Sequence of chain 1.B:
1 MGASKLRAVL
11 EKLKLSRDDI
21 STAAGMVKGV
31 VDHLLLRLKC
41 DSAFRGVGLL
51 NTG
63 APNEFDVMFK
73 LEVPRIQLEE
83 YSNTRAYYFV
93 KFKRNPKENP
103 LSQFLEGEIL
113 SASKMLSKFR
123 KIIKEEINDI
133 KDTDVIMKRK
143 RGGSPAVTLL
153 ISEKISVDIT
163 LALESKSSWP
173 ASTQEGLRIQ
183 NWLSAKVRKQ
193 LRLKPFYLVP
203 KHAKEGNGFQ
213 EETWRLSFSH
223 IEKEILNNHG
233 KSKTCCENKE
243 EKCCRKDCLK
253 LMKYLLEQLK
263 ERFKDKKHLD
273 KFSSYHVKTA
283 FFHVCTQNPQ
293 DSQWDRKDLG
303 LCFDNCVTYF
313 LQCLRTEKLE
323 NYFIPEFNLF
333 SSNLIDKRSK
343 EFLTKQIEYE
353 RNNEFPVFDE

A protein and the small-molecule ligand that binds it are described below.
Small molecule (SMILES): O=c1nc[nH]c2c1ncn2[C@@H]1O[C@@H]2COP(=O)(O)O[C@H]3[C@@H](O)[C@H](n4cnc5c(=O)nc[nH]c54)O[C@@H]3COP(=O)(O)O[C@H]2[C@H]1O

Binding-site contacts:
Ligand atom C29 contacts residue 9B71 of chain 1.G at 3.8 Å.
Ligand atom C19 contacts residue 9B71 of chain 1.G at 3.8 Å.
Ligand atom C43 contacts residue 9B71 of chain 1.G at 3.3 Å.
Ligand atom C07 contacts residue 9B71 of chain 1.G at 3.6 Å.
Ligand atom N03 contacts residue 9B71 of chain 1.G at 3.1 Å.
Ligand atom C37 contacts residue 9B71 of chain 1.G at 3.4 Å.
Ligand atom C02 contacts residue 9B71 of chain 1.G at 3.2 Å.
Ligand atom O42 contacts residue 9B71 of chain 1.G at 4.5 Å.
Ligand atom C06 contacts residue 9B71 of chain 1.G at 3.8 Å.
Ligand atom C23 contacts residue 9B71 of chain 1.G at 4.5 Å.
Ligand atom P16 contacts residue 9B71 of chain 1.G at 3.8 Å.
Ligand atom N10 contacts residue 9B71 of chain 1.G at 4.3 Å.
Ligand atom O28 contacts residue 9B71 of chain 1.G at 4.5 Å.
Ligand atom C25 contacts residue 9B71 of chain 1.G at 3.2 Å.
Ligand atom O36 contacts residue 9B71 of chain 1.G at 3.5 Å (h-bond).
Ligand atom N30 contacts residue 9B71 of chain 1.G at 3.2 Å (h-bond).
Ligand atom N05 contacts residue 9B71 of chain 1.G at 3.5 Å.
Ligand atom N08 contacts residue 9B71 of chain 1.G at 4.2 Å.
Ligand atom C27 contacts residue 9B71 of chain 1.G at 3.2 Å.
Ligand atom C35 contacts residue 9B71 of chain 1.G at 3.8 Å.
Ligand atom N38 contacts residue 9B71 of chain 1.G at 3.1 Å.
Ligand atom C31 contacts residue 9B71 of chain 1.G at 3.6 Å.
Ligand atom C04 contacts residue 9B71 of chain 1.G at 3.2 Å.
Ligand atom C33 contacts residue 9B71 of chain 1.G at 4.4 Å.
Ligand atom O01 contacts residue 9B71 of chain 1.G at 3.0 Å.
Ligand atom O17 contacts residue 9B71 of chain 1.G at 2.7 Å (h-bond).
Ligand atom O44 contacts residue 9B71 of chain 1.G at 3.1 Å (h-bond).
Ligand atom N34 contacts residue 9B71 of chain 1.G at 4.0 Å.
Ligand atom O22 contacts residue 9B71 of chain 1.G at 4.5 Å.
Ligand atom O40 contacts residue 9B71 of chain 1.G at 4.3 Å.
Ligand atom N32 contacts residue 9B71 of chain 1.G at 4.2 Å.
Ligand atom C24 contacts residue 9B71 of chain 1.G at 4.1 Å.
Ligand atom O12 contacts residue 9B71 of chain 1.G at 3.9 Å.
Ligand atom C39 contacts residue 9B71 of chain 1.G at 3.1 Å.
Ligand atom O01 contacts residue ARG264 of chain 1.B at 4.4 Å.
Ligand atom O26 contacts residue 9B71 of chain 1.G at 4.0 Å.
Ligand atom C09 contacts residue 9B71 of chain 1.G at 4.5 Å.